Binding-site contacts:
Ligand atom O5 contacts residue SER500 of chain 1.E at 4.2 Å.
Ligand atom C7 contacts residue ASN498 of chain 1.E at 3.6 Å.
Ligand atom C3 contacts residue ASN498 of chain 1.E at 3.8 Å.
Ligand atom C5 contacts residue SER500 of chain 1.E at 3.9 Å.
Ligand atom O5 contacts residue ASN498 of chain 1.E at 2.3 Å (h-bond).
Ligand atom C2 contacts residue ASN498 of chain 1.E at 2.5 Å.
Ligand atom C1 contacts residue ASP524 of chain 1.E at 3.8 Å.
Ligand atom N2 contacts residue ASP524 of chain 1.E at 3.2 Å (salt-bridge).
Ligand atom C5 contacts residue SER477 of chain 1.E at 3.9 Å.
Ligand atom C4 contacts residue ASN498 of chain 1.E at 4.2 Å.
Ligand atom C5 contacts residue ASN501 of chain 1.E at 4.2 Å.
Ligand atom N2 contacts residue ASN498 of chain 1.E at 3.0 Å (h-bond).
Ligand atom O5 contacts residue ASP475 of chain 1.E at 4.4 Å.
Ligand atom C1 contacts residue SER477 of chain 1.E at 3.8 Å.
Ligand atom C1 contacts residue SER500 of chain 1.E at 4.3 Å.
Ligand atom O7 contacts residue ASN498 of chain 1.E at 3.9 Å.
Ligand atom C6 contacts residue PHE478 of chain 1.E at 4.1 Å (hydrophobic).
Ligand atom C6 contacts residue SER500 of chain 1.E at 4.3 Å.
Ligand atom C7 contacts residue ASP524 of chain 1.E at 3.5 Å.
Ligand atom O5 contacts residue SER477 of chain 1.E at 3.0 Å (h-bond).
Ligand atom O6 contacts residue SER477 of chain 1.E at 3.2 Å (h-bond).
Ligand atom O6 contacts residue ASN498 of chain 1.E at 4.5 Å.
Ligand atom C6 contacts residue ASN501 of chain 1.E at 3.6 Å.
Ligand atom C6 contacts residue SER477 of chain 1.E at 3.8 Å.
Ligand atom O6 contacts residue PHE478 of chain 1.E at 3.5 Å.
Ligand atom C8 contacts residue ASP524 of chain 1.E at 3.4 Å.
Ligand atom C2 contacts residue ASP524 of chain 1.E at 4.1 Å.
Ligand atom C5 contacts residue ASN498 of chain 1.E at 3.6 Å.
Ligand atom C1 contacts residue ASN498 of chain 1.E at 1.4 Å.

A protein and the small-molecule ligand that binds it are described below.
Small molecule (SMILES): CC(=O)N[C@@H]1[C@@H](O)[C@H](O)[C@@H](CO)O[C@H]1O

Sequence of chain 1.E:
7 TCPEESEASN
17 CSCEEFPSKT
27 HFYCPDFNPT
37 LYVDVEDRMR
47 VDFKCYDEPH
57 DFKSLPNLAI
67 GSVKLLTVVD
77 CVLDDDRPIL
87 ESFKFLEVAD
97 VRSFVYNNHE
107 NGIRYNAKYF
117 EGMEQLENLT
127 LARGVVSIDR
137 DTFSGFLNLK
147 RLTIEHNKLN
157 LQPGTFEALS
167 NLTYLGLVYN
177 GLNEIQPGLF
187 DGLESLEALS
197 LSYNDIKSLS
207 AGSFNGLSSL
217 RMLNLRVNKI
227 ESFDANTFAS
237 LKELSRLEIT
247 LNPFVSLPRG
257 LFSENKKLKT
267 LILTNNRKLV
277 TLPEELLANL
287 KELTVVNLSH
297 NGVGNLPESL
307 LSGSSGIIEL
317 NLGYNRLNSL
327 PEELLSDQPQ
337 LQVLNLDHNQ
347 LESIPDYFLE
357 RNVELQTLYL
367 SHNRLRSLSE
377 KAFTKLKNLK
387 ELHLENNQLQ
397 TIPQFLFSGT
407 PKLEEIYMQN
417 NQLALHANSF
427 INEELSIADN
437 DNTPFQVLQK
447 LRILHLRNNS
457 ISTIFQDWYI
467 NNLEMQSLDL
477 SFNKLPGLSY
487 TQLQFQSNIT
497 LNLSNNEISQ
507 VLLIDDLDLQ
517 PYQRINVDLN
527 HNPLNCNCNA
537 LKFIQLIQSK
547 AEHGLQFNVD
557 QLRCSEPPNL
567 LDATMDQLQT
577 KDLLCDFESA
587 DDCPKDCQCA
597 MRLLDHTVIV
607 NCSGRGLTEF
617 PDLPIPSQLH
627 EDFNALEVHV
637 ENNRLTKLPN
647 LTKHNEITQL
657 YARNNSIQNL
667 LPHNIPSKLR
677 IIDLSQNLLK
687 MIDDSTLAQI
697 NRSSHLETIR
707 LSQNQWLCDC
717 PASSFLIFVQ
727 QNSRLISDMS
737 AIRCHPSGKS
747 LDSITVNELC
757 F